Sequence of chain 1.B:
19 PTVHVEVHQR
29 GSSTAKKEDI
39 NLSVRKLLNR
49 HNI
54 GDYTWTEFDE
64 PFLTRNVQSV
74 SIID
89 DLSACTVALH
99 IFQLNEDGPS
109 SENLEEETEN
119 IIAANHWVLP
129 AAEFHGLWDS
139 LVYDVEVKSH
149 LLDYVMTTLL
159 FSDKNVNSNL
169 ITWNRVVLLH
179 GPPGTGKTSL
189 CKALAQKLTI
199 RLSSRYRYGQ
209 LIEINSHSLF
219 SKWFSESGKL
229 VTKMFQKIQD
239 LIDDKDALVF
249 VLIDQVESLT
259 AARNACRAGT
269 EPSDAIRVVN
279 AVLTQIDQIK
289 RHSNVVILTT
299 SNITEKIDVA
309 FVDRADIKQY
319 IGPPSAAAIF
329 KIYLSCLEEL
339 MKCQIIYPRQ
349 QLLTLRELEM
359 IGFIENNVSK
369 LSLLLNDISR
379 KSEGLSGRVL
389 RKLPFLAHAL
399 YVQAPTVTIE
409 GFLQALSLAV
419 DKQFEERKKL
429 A

A protein and the small-molecule ligand that binds it are described below.
Small molecule (SMILES): Nc1ncnc2c1ncn2[C@@H]1O[C@H](COP(=O)(O)OP(=O)(O)OP(O)(O)=S)[C@@H](O)[C@H]1O

Sequence of chain 1.C:
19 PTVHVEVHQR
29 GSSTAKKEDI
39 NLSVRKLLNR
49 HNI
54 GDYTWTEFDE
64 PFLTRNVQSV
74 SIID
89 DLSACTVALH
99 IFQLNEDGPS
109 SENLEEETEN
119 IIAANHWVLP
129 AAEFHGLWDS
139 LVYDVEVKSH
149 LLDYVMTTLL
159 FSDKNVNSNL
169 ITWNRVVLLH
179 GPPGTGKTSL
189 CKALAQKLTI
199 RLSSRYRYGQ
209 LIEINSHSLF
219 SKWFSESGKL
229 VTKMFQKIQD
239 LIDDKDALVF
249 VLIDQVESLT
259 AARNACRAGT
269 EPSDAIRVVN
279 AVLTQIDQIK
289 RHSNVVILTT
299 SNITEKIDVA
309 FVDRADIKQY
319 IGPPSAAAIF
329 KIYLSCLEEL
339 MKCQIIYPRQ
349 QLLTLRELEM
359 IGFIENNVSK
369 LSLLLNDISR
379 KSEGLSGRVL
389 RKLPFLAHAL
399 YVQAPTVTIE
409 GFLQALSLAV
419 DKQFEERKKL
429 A

Binding-site contacts:
Ligand atom O3A contacts residue ARG386 of chain 1.B at 2.3 Å (salt-bridge).
Ligand atom O3B contacts residue ASN300 of chain 1.B at 2.9 Å (h-bond).
Ligand atom N7 contacts residue TYR141 of chain 1.B at 3.4 Å (h-bond).
Ligand atom O2B contacts residue THR183 of chain 1.B at 1.9 Å.
Ligand atom O2B contacts residue LYS185 of chain 1.B at 2.4 Å (salt-bridge).
Ligand atom PB contacts residue THR183 of chain 1.B at 3.2 Å.
Ligand atom O1B contacts residue GLY184 of chain 1.B at 2.9 Å.
Ligand atom O3B contacts residue ARG386 of chain 1.B at 3.0 Å (salt-bridge).
Ligand atom O1A contacts residue GLY184 of chain 1.B at 2.9 Å.
Ligand atom C6 contacts residue VAL140 of chain 1.B at 3.4 Å (hydrophobic).
Ligand atom N6 contacts residue VAL140 of chain 1.B at 2.3 Å (h-bond).
Ligand atom S1G contacts residue ARG386 of chain 1.B at 1.6 Å (salt-bridge).
Ligand atom O1B contacts residue LYS185 of chain 1.B at 2.7 Å (salt-bridge).
Ligand atom PG contacts residue ASN300 of chain 1.B at 2.8 Å.
Ligand atom PA contacts residue ARG386 of chain 1.B at 3.1 Å.
Ligand atom O2A contacts residue ARG386 of chain 1.B at 2.9 Å (salt-bridge).
Ligand atom PA contacts residue GLY184 of chain 1.B at 3.4 Å.
Ligand atom N6 contacts residue TYR141 of chain 1.B at 3.4 Å.
Ligand atom PB contacts residue LYS185 of chain 1.B at 3.0 Å.
Ligand atom O2B contacts residue GLY184 of chain 1.B at 1.3 Å (h-bond).
Ligand atom O2' contacts residue LEU139 of chain 1.B at 3.3 Å.
Ligand atom O2G contacts residue THR186 of chain 1.B at 3.0 Å (h-bond).
Ligand atom PB contacts residue ARG386 of chain 1.B at 3.2 Å.
Ligand atom PG contacts residue ARG386 of chain 1.B at 2.9 Å.
Ligand atom O5' contacts residue GLY184 of chain 1.B at 3.5 Å.
Ligand atom O3B contacts residue THR183 of chain 1.B at 3.3 Å (h-bond).
Ligand atom C5' contacts residue GLY184 of chain 1.B at 3.4 Å.
Ligand atom N1 contacts residue VAL140 of chain 1.B at 3.0 Å (h-bond).
Ligand atom N1 contacts residue LEU139 of chain 1.B at 3.4 Å.
Ligand atom O3A contacts residue GLY184 of chain 1.B at 2.6 Å (h-bond).
Ligand atom O1A contacts residue THR186 of chain 1.B at 3.5 Å (h-bond).
Ligand atom O3G contacts residue ASN300 of chain 1.B at 1.3 Å (h-bond).
Ligand atom S1G contacts residue ARG312 of chain 1.C at 2.9 Å (salt-bridge).
Ligand atom PB contacts residue GLY184 of chain 1.B at 2.4 Å.
Ligand atom C2 contacts residue ARG389 of chain 1.B at 3.3 Å.
Ligand atom C2 contacts residue LEU139 of chain 1.B at 3.4 Å (hydrophobic).
Ligand atom N3 contacts residue ARG389 of chain 1.B at 3.3 Å (salt-bridge).
Ligand atom O1B contacts residue THR186 of chain 1.B at 2.9 Å (h-bond).
Ligand atom O4' contacts residue ARG386 of chain 1.B at 3.3 Å.
Ligand atom N3 contacts residue LEU139 of chain 1.B at 3.2 Å.